Sequence of chain 17.A:
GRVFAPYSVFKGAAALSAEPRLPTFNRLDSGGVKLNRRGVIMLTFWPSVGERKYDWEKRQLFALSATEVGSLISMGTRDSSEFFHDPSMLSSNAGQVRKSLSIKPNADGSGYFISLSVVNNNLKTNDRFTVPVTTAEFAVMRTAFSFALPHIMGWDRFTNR

Sequence of chain 23.A:
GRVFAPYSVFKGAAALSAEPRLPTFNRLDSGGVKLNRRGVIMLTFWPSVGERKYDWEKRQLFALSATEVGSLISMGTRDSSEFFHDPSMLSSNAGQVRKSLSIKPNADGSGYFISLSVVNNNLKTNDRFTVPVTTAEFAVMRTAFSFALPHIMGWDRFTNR

Sequence of chain 6.A:
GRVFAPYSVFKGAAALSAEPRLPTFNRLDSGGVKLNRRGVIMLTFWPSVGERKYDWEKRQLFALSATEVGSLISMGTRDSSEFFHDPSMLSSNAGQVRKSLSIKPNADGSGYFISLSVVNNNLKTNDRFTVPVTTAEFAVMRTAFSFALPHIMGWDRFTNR

This small molecule binds to this protein.
Small molecule (SMILES): Cc1cn([C@H]2C[C@H](O[P](=O)(O)OC[C@H]3O[C@@H](n4cc(C)c(=O)[nH]c4=O)C[C@@H]3O[P](=O)(O)OC[C@H]3O[C@@H](n4cc(C)c(=O)[nH]c4=O)C[C@@H]3O[P](=O)(O)OC[C@H]3O[C@@H](n4cc(C)c(=O)[nH]c4=O)C[C@@H]3O[P](=O)(O)OC[C@H]3O[C@@H](n4cc(C)c(=O)[nH]c4=O)C[C@@H]3O[P](=O)(O)OC[C@H]3O[C@@H](n4cc(C)c(=O)[nH]c4=O)C[C@@H]3O[P](=O)(O)OC[C@H]3O[C@@H](n4cc(C)c(=O)[nH]c4=O)C[C@@H]3O[P](=O)(O)OC[C@H]3O[C@@H](n4cc(C)c(=O)[nH]c4=O)C[C@@H]3O[P](=O)(O)OC[C@H]3O[C@@H](n4cc(C)c(=O)[nH]c4=O)C[C@@H]3O)[C@@H](COP(=O)=O)O2)c(=O)[nH]c1=O

Binding-site contacts:
Ligand atom O4 contacts residue PHE12 of chain 6.A at 3.5 Å.
Ligand atom C4 contacts residue PHE12 of chain 6.A at 3.5 Å (hydrophobic).
Ligand atom C5 contacts residue HIS93 of chain 17.A at 3.4 Å.
Ligand atom OP2 contacts residue LYS107 of chain 17.A at 2.8 Å (salt-bridge).
Ligand atom O4' contacts residue MET50 of chain 17.A at 3.3 Å.
Ligand atom O4 contacts residue SER16 of chain 6.A at 2.9 Å (h-bond).
Ligand atom O2 contacts residue ARG60 of chain 6.A at 2.9 Å.
Ligand atom C5' contacts residue TYR62 of chain 6.A at 3.4 Å (hydrophobic).
Ligand atom C6 contacts residue HIS93 of chain 17.A at 3.5 Å.
Ligand atom O4 contacts residue PHE92 of chain 17.A at 3.5 Å (h-bond).
Ligand atom C6 contacts residue TRP64 of chain 6.A at 3.3 Å (hydrophobic).
Ligand atom C2 contacts residue PHE12 of chain 6.A at 3.1 Å (hydrophobic).
Ligand atom O2 contacts residue TRP64 of chain 6.A at 3.4 Å.
Ligand atom O4 contacts residue LYS42 of chain 17.A at 3.5 Å.
Ligand atom O2 contacts residue MET97 of chain 17.A at 2.9 Å.
Ligand atom C7 contacts residue HIS93 of chain 17.A at 3.4 Å.
Ligand atom N3 contacts residue PHE18 of chain 6.A at 3.4 Å.
Ligand atom C4 contacts residue PHE92 of chain 17.A at 3.3 Å (hydrophobic).
Ligand atom O4' contacts residue HIS93 of chain 17.A at 3.4 Å.
Ligand atom C1' contacts residue ASP94 of chain 17.A at 3.4 Å.
Ligand atom C7 contacts residue LYS42 of chain 17.A at 3.0 Å.
Ligand atom C7 contacts residue GLU76 of chain 17.A at 3.5 Å.
Ligand atom C4 contacts residue ARG45 of chain 17.A at 3.3 Å.
Ligand atom N3 contacts residue PHE12 of chain 6.A at 3.1 Å.
Ligand atom OP1 contacts residue ALA71 of chain 17.A at 3.0 Å (h-bond).
Ligand atom O2 contacts residue ASP94 of chain 17.A at 3.0 Å (salt-bridge).
Ligand atom N1 contacts residue MET97 of chain 17.A at 3.5 Å (h-bond).
Ligand atom O4' contacts residue TRP64 of chain 6.A at 2.7 Å (h-bond).
Ligand atom O4 contacts residue ARG45 of chain 17.A at 3.2 Å (salt-bridge).
Ligand atom O2 contacts residue PHE12 of chain 6.A at 3.1 Å.
Ligand atom N3 contacts residue ARG45 of chain 17.A at 2.6 Å (salt-bridge).
Ligand atom OP1 contacts residue LYS107 of chain 17.A at 2.8 Å (salt-bridge).
Ligand atom C4 contacts residue PHE18 of chain 6.A at 3.4 Å (hydrophobic).
Ligand atom C2 contacts residue MET97 of chain 17.A at 3.4 Å (hydrophobic).
Ligand atom OP1 contacts residue TYR62 of chain 6.A at 3.1 Å (h-bond).
Ligand atom OP1 contacts residue HIS93 of chain 17.A at 2.7 Å (h-bond).
Ligand atom O2 contacts residue TYR62 of chain 6.A at 3.4 Å.
Ligand atom O4' contacts residue ASP94 of chain 17.A at 3.4 Å (salt-bridge).
Ligand atom OP1 contacts residue LYS61 of chain 6.A at 2.9 Å.
Ligand atom N3 contacts residue PHE92 of chain 17.A at 3.0 Å (h-bond).